Sequence of chain 1.C:
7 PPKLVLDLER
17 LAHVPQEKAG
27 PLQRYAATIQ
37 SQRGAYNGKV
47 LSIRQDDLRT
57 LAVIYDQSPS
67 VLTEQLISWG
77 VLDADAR

The small molecule below binds the protein below.
Small molecule (SMILES): Nc1nc2c(ncn2[C@@H]2O[C@@H]3CO[P](=O)(O)O[C@H]4[C@@H](O)[C@H](n5cnc6c(=O)[nH]c(N)nc65)O[C@@H]4CO[P](=O)(O)O[C@H]3[C@H]2O)c(=O)[nH]1

Binding-site contacts:
Ligand atom N9 contacts residue SER48 of chain 1.C at 4.2 Å.
Ligand atom C5 contacts residue ARG39 of chain 1.C at 3.5 Å.
Ligand atom O2P contacts residue GLN51 of chain 1.C at 3.0 Å (h-bond).
Ligand atom C5A contacts residue LYS9 of chain 1.C at 3.5 Å.
Ligand atom C8 contacts residue ARG50 of chain 1.C at 3.3 Å.
Ligand atom N9 contacts residue ARG39 of chain 1.C at 3.0 Å (salt-bridge).
Ligand atom O4' contacts residue ARG39 of chain 1.C at 4.2 Å.
Ligand atom O6 contacts residue ARG50 of chain 1.C at 2.8 Å (salt-bridge).
Ligand atom C2 contacts residue ARG39 of chain 1.C at 3.5 Å.
Ligand atom O5' contacts residue ILE49 of chain 1.C at 3.9 Å.
Ligand atom N2 contacts residue ARG39 of chain 1.C at 3.7 Å.
Ligand atom O5' contacts residue ARG50 of chain 1.C at 3.8 Å.
Ligand atom O2P contacts residue ILE49 of chain 1.C at 3.7 Å.
Ligand atom O4' contacts residue ARG50 of chain 1.C at 4.2 Å.
Ligand atom O3' contacts residue LYS9 of chain 1.C at 4.2 Å.
Ligand atom C4 contacts residue ARG39 of chain 1.C at 3.0 Å.
Ligand atom O2' contacts residue SER48 of chain 1.C at 2.6 Å (h-bond).
Ligand atom P1 contacts residue ARG50 of chain 1.C at 3.7 Å.
Ligand atom C4' contacts residue ILE49 of chain 1.C at 4.1 Å (hydrophobic).
Ligand atom C1' contacts residue ARG39 of chain 1.C at 3.5 Å.
Ligand atom C5' contacts residue LYS9 of chain 1.C at 4.2 Å.
Ligand atom N1 contacts residue ARG39 of chain 1.C at 3.8 Å.
Ligand atom C2' contacts residue SER48 of chain 1.C at 3.3 Å.
Ligand atom N3 contacts residue ARG39 of chain 1.C at 3.3 Å.
Ligand atom C6 contacts residue ARG39 of chain 1.C at 4.0 Å.
Ligand atom O1P contacts residue GLN51 of chain 1.C at 4.1 Å.
Ligand atom C5' contacts residue ILE49 of chain 1.C at 3.8 Å (hydrophobic).
Ligand atom C4' contacts residue SER48 of chain 1.C at 4.0 Å.
Ligand atom N7 contacts residue ARG50 of chain 1.C at 3.0 Å (salt-bridge).
Ligand atom O4' contacts residue SER48 of chain 1.C at 3.5 Å (h-bond).
Ligand atom C8 contacts residue ARG39 of chain 1.C at 3.6 Å.
Ligand atom N7 contacts residue ARG39 of chain 1.C at 3.8 Å.
Ligand atom O2P contacts residue ARG50 of chain 1.C at 3.3 Å.
Ligand atom O1P contacts residue ARG50 of chain 1.C at 3.2 Å.
Ligand atom O21 contacts residue LYS9 of chain 1.C at 3.3 Å (salt-bridge).
Ligand atom C5 contacts residue ARG50 of chain 1.C at 4.0 Å.
Ligand atom C1' contacts residue SER48 of chain 1.C at 3.1 Å.
Ligand atom P1 contacts residue GLN51 of chain 1.C at 4.0 Å.
Ligand atom O4' contacts residue ILE49 of chain 1.C at 3.6 Å.
Ligand atom C6 contacts residue ARG50 of chain 1.C at 3.8 Å.